The protein below binds the small molecule below.
Small molecule (SMILES): CC(=O)N[C@@H]1[C@@H](O)[C@H](O)[C@@H](CO)O[C@H]1O

Sequence of chain 3.A:
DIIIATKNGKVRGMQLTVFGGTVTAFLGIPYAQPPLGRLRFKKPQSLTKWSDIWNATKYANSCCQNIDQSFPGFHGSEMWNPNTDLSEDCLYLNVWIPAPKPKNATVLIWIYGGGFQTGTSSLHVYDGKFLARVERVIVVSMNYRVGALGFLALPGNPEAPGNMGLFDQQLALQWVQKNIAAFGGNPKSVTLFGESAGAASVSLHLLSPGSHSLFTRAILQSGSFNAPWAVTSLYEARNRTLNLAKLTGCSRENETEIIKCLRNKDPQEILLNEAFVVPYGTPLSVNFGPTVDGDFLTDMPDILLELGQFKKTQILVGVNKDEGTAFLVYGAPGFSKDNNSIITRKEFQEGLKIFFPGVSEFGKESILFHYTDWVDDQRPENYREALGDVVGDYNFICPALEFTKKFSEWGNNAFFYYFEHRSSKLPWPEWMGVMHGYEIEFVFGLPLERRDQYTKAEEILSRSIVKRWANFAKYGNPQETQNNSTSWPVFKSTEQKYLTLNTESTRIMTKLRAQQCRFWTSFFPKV

Binding-site contacts:
Ligand atom C7 contacts residue ASN57 of chain 3.A at 3.4 Å.
Ligand atom C4 contacts residue ASN57 of chain 3.A at 4.2 Å.
Ligand atom C3 contacts residue ASN57 of chain 3.A at 3.7 Å.
Ligand atom C5 contacts residue ARG14 of chain 3.A at 3.7 Å.
Ligand atom C2 contacts residue ASN57 of chain 3.A at 2.4 Å.
Ligand atom O7 contacts residue ASN57 of chain 3.A at 4.3 Å.
Ligand atom C5 contacts residue ASN57 of chain 3.A at 3.6 Å.
Ligand atom C1 contacts residue ARG14 of chain 3.A at 3.8 Å.
Ligand atom N2 contacts residue ASN57 of chain 3.A at 2.7 Å (h-bond).
Ligand atom C8 contacts residue ASN57 of chain 3.A at 3.5 Å.
Ligand atom O5 contacts residue ASN57 of chain 3.A at 2.3 Å (h-bond).
Ligand atom C1 contacts residue ASN57 of chain 3.A at 1.4 Å.
Ligand atom O5 contacts residue ARG14 of chain 3.A at 3.8 Å.